Sequence of chain 2.A:
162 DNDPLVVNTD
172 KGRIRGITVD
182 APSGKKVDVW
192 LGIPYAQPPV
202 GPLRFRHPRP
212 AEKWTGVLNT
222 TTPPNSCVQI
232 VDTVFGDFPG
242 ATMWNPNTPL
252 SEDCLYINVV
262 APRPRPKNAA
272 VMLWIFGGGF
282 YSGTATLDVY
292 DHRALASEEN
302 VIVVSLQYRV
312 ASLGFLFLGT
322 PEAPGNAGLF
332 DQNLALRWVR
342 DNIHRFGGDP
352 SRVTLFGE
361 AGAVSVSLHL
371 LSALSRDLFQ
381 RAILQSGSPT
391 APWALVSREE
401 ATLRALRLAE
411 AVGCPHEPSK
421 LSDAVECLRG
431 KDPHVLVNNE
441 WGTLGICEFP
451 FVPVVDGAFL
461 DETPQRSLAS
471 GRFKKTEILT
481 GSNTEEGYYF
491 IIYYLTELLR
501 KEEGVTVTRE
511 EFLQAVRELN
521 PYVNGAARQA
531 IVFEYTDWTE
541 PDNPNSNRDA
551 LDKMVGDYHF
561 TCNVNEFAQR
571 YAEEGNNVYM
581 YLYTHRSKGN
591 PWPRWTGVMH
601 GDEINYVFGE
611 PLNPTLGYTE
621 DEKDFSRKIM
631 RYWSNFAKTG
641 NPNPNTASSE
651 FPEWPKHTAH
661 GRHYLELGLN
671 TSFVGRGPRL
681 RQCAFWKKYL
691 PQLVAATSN

This small molecule binds to this protein.
Small molecule (SMILES): CC(=O)N[C@@H]1[C@@H](O)[C@H](O)[C@@H](CO)O[C@H]1O

Binding-site contacts:
Ligand atom C4 contacts residue ASN670 of chain 2.A at 4.3 Å.
Ligand atom C5 contacts residue ASN670 of chain 2.A at 3.6 Å.
Ligand atom O5 contacts residue ASN670 of chain 2.A at 2.4 Å (h-bond).
Ligand atom C7 contacts residue ASN670 of chain 2.A at 4.5 Å.
Ligand atom C2 contacts residue ASN670 of chain 2.A at 2.6 Å.
Ligand atom N2 contacts residue ASN670 of chain 2.A at 3.4 Å (h-bond).
Ligand atom O3 contacts residue ASN670 of chain 2.A at 3.4 Å (h-bond).
Ligand atom C3 contacts residue ASN670 of chain 2.A at 3.8 Å.
Ligand atom C1 contacts residue ASN670 of chain 2.A at 1.4 Å.